Binding-site contacts:
Ligand atom CG contacts residue GLU375 of chain 2.A at 4.1 Å.
Ligand atom N contacts residue GLY374 of chain 2.A at 3.9 Å.
Ligand atom CA contacts residue ALA19 of chain 2.A at 4.2 Å (hydrophobic).
Ligand atom OXT contacts residue LEU392 of chain 2.A at 4.3 Å.
Ligand atom OXT contacts residue TYR352 of chain 2.A at 4.2 Å.
Ligand atom N contacts residue CYS395 of chain 2.A at 3.1 Å.
Ligand atom OD2 contacts residue GLY374 of chain 2.A at 3.7 Å.
Ligand atom C contacts residue LEU392 of chain 2.A at 4.2 Å (hydrophobic).
Ligand atom CA contacts residue ALA18 of chain 2.A at 4.3 Å (hydrophobic).
Ligand atom OD1 contacts residue GLY17 of chain 2.A at 3.8 Å.
Ligand atom N contacts residue SER391 of chain 2.A at 4.0 Å.
Ligand atom OD2 contacts residue ALA19 of chain 2.A at 3.9 Å.
Ligand atom OD2 contacts residue GLY205 of chain 2.A at 4.0 Å.
Ligand atom N contacts residue ALA19 of chain 2.A at 3.4 Å.
Ligand atom OXT contacts residue SER391 of chain 2.A at 3.2 Å.
Ligand atom CA contacts residue SER391 of chain 2.A at 4.5 Å.
Ligand atom C contacts residue SER391 of chain 2.A at 3.6 Å.
Ligand atom O contacts residue LEU392 of chain 2.A at 3.5 Å (h-bond).
Ligand atom OD1 contacts residue ALA18 of chain 2.A at 3.8 Å.
Ligand atom CG contacts residue ALA19 of chain 2.A at 3.9 Å (hydrophobic).
Ligand atom OD1 contacts residue ALA19 of chain 2.A at 3.6 Å.
Ligand atom CA contacts residue CYS395 of chain 2.A at 4.3 Å (hydrophobic).
Ligand atom N contacts residue GLU375 of chain 2.A at 4.4 Å.
Ligand atom OD2 contacts residue GLU375 of chain 2.A at 3.0 Å (salt-bridge).
Ligand atom OD1 contacts residue ALA203 of chain 2.A at 4.5 Å.
Ligand atom O contacts residue SER391 of chain 2.A at 3.5 Å (h-bond).

Sequence of chain 2.A:
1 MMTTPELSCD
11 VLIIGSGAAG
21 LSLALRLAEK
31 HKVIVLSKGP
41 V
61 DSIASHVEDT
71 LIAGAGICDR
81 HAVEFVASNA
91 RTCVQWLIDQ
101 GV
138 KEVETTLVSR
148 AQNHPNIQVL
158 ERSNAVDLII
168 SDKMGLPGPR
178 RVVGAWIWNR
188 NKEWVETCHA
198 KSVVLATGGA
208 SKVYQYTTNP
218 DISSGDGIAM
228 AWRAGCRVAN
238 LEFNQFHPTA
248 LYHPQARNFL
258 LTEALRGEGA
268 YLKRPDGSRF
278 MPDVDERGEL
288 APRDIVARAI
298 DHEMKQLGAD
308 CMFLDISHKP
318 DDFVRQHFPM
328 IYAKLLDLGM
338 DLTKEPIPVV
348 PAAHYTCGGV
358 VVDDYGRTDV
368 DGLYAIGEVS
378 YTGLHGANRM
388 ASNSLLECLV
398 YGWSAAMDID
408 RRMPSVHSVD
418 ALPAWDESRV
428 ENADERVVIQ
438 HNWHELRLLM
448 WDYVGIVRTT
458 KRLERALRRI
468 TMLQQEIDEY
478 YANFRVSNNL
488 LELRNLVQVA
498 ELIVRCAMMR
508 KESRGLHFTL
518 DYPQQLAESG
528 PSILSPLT

A protein and the small-molecule ligand that binds it are described below.
Small molecule (SMILES): N[C@@H](CC(=O)O)C(=O)O